Sequence of chain 2.A:
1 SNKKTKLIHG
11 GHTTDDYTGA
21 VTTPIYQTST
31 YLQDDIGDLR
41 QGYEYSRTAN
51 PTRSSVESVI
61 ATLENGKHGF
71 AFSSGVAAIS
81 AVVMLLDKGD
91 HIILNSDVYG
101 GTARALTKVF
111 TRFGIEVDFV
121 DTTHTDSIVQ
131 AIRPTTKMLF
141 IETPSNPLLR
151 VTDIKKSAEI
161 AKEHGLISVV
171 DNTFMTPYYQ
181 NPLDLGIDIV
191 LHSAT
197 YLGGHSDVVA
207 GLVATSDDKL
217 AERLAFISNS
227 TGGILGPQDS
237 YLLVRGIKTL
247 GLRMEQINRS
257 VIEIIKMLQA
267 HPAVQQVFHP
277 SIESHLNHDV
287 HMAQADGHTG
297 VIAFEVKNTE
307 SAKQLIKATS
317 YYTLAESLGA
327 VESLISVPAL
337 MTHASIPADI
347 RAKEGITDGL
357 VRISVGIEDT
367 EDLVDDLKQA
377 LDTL

A protein and the small-molecule ligand that binds it are described below.
Small molecule (SMILES): Cc1oc(Cn2ccc3ccc(Br)cc32)cc1C(=O)O

Binding-site contacts:
Ligand atom C13 contacts residue ILE342 of chain 2.A at 3.6 Å (hydrophobic).
Ligand atom C2 contacts residue YXA1 of chain 2.C at 1.4 Å.
Ligand atom O19 contacts residue YXA1 of chain 2.C at 1.7 Å.
Ligand atom C7 contacts residue YXA1 of chain 2.C at 0.9 Å.
Ligand atom C6 contacts residue ARG104 of chain 2.A at 3.6 Å.
Ligand atom C3 contacts residue THR338 of chain 2.A at 3.5 Å.
Ligand atom C8 contacts residue GLY100 of chain 2.A at 3.7 Å.
Ligand atom N1 contacts residue GLY100 of chain 2.A at 3.8 Å.
Ligand atom C13 contacts residue YXA1 of chain 2.C at 0.7 Å.
Ligand atom C8 contacts residue YXA1 of chain 2.C at 0.7 Å.
Ligand atom C10 contacts residue VAL98 of chain 2.A at 3.8 Å (hydrophobic).
Ligand atom C2 contacts residue GLY100 of chain 2.A at 3.9 Å.
Ligand atom C3 contacts residue HIS339 of chain 2.A at 3.9 Å.
Ligand atom C14 contacts residue YXA1 of chain 2.C at 0.8 Å.
Ligand atom C9 contacts residue GLY100 of chain 2.A at 3.7 Å.
Ligand atom O15 contacts residue YXA1 of chain 2.C at 0.6 Å.
Ligand atom C5 contacts residue YXA1 of chain 2.C at 0.8 Å.
Ligand atom N1 contacts residue YXA1 of chain 2.C at 0.8 Å.
Ligand atom BR contacts residue YXA1 of chain 2.C at 2.5 Å.
Ligand atom C4 contacts residue YXA1 of chain 2.C at 1.2 Å.
Ligand atom C2 contacts residue HIS339 of chain 2.A at 3.3 Å.
Ligand atom BR contacts residue THR107 of chain 2.A at 3.9 Å.
Ligand atom C17 contacts residue GLU350 of chain 2.A at 3.5 Å.
Ligand atom C6 contacts residue YXA1 of chain 2.C at 1.0 Å.
Ligand atom C7 contacts residue ALA103 of chain 2.A at 3.6 Å (hydrophobic).
Ligand atom C17 contacts residue YXA1 of chain 2.C at 1.4 Å.
Ligand atom C11 contacts residue YXA1 of chain 2.C at 1.0 Å.
Ligand atom O18 contacts residue YXA1 of chain 2.C at 2.2 Å.
Ligand atom O19 contacts residue GLU350 of chain 2.A at 3.1 Å.
Ligand atom O18 contacts residue ILE342 of chain 2.A at 3.4 Å.
Ligand atom O18 contacts residue GLU350 of chain 2.A at 3.2 Å.
Ligand atom BR contacts residue ARG104 of chain 2.A at 3.5 Å.
Ligand atom C12 contacts residue YXA1 of chain 2.C at 1.5 Å.
Ligand atom C3 contacts residue YXA1 of chain 2.C at 0.8 Å.
Ligand atom C3 contacts residue GLY100 of chain 2.A at 3.8 Å.
Ligand atom C10 contacts residue YXA1 of chain 2.C at 1.9 Å.
Ligand atom C14 contacts residue ILE342 of chain 2.A at 3.8 Å (hydrophobic).
Ligand atom C5 contacts residue ARG104 of chain 2.A at 3.4 Å.
Ligand atom C16 contacts residue YXA1 of chain 2.C at 0.6 Å.
Ligand atom C9 contacts residue YXA1 of chain 2.C at 0.6 Å.